Binding-site contacts:
Ligand atom C1 contacts residue TYR202 of chain 3.A at 4.0 Å (hydrophobic).
Ligand atom C5 contacts residue LEU118 of chain 3.A at 4.0 Å (hydrophobic).
Ligand atom C1 contacts residue ALA119 of chain 3.A at 3.6 Å (hydrophobic).
Ligand atom N contacts residue GLY120 of chain 3.A at 3.7 Å.
Ligand atom C4 contacts residue TYR202 of chain 3.A at 3.9 Å (hydrophobic).
Ligand atom C4 contacts residue GLY220 of chain 3.A at 4.4 Å.
Ligand atom N contacts residue ALA119 of chain 3.A at 4.3 Å.
Ligand atom C4 contacts residue GLY120 of chain 3.A at 4.0 Å.
Ligand atom C contacts residue ALA244 of chain 3.A at 3.6 Å (hydrophobic).
Ligand atom C contacts residue LEU118 of chain 3.A at 3.8 Å (hydrophobic).
Ligand atom N contacts residue VAL219 of chain 3.A at 4.1 Å.
Ligand atom C4 contacts residue GLU203 of chain 3.A at 3.9 Å.
Ligand atom C1 contacts residue ASN245 of chain 3.A at 4.4 Å.
Ligand atom C2 contacts residue ALA119 of chain 3.A at 3.4 Å (hydrophobic).
Ligand atom O contacts residue VAL219 of chain 3.A at 3.9 Å.
Ligand atom C4 contacts residue VAL219 of chain 3.A at 4.0 Å (hydrophobic).
Ligand atom O contacts residue MET221 of chain 3.A at 3.6 Å.
Ligand atom C3 contacts residue ALA119 of chain 3.A at 4.2 Å (hydrophobic).
Ligand atom C contacts residue VAL262 of chain 3.A at 3.7 Å (hydrophobic).
Ligand atom C3 contacts residue GLY120 of chain 3.A at 3.6 Å.
Ligand atom C3 contacts residue ASN245 of chain 3.A at 3.7 Å.
Ligand atom N contacts residue GLU203 of chain 3.A at 2.9 Å (salt-bridge).
Ligand atom C5 contacts residue DMS1 of chain 3.F at 4.1 Å.
Ligand atom C2 contacts residue ALA244 of chain 3.A at 4.2 Å (hydrophobic).
Ligand atom C3 contacts residue TYR202 of chain 3.A at 3.7 Å (hydrophobic).
Ligand atom C4 contacts residue ALA119 of chain 3.A at 4.3 Å (hydrophobic).
Ligand atom O contacts residue GLU203 of chain 3.A at 4.0 Å.
Ligand atom C contacts residue ALA119 of chain 3.A at 3.6 Å (hydrophobic).
Ligand atom C2 contacts residue GLY120 of chain 3.A at 3.3 Å.
Ligand atom C3 contacts residue GLU203 of chain 3.A at 3.3 Å.
Ligand atom C5 contacts residue ALA119 of chain 3.A at 3.9 Å (hydrophobic).
Ligand atom C5 contacts residue GLY120 of chain 3.A at 4.0 Å.
Ligand atom C contacts residue DMS1 of chain 3.F at 4.2 Å.
Ligand atom N contacts residue TYR202 of chain 3.A at 3.6 Å.
Ligand atom C5 contacts residue TYR202 of chain 3.A at 3.9 Å (hydrophobic).
Ligand atom O contacts residue GLY220 of chain 3.A at 3.5 Å.
Ligand atom O contacts residue TYR202 of chain 3.A at 4.3 Å.
Ligand atom C1 contacts residue GLY120 of chain 3.A at 3.8 Å.
Ligand atom C1 contacts residue VAL262 of chain 3.A at 4.3 Å (hydrophobic).
Ligand atom C2 contacts residue ASN245 of chain 3.A at 3.1 Å.

The protein below binds the small molecule below.
Small molecule (SMILES): Cc1ccnc(O)c1

Sequence of chain 3.A:
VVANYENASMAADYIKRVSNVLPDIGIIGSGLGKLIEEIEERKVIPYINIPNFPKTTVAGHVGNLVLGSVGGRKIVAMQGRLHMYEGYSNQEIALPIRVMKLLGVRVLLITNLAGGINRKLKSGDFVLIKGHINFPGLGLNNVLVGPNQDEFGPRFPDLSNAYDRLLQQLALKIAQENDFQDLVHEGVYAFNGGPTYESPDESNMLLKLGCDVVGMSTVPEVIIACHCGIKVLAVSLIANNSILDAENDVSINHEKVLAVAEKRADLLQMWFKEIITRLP